Binding-site contacts:
Ligand atom C1 contacts residue TYR106 of chain 1.A at 3.7 Å (hydrophobic).
Ligand atom O10 contacts residue CYS158 of chain 1.A at 3.4 Å.
Ligand atom O10 contacts residue GLY230 of chain 1.A at 2.8 Å (h-bond).
Ligand atom N16 contacts residue SER103 of chain 1.A at 3.7 Å.
Ligand atom N13 contacts residue ASP102 of chain 1.A at 2.9 Å (salt-bridge).
Ligand atom C1 contacts residue GLY261 of chain 1.A at 3.6 Å.
Ligand atom C14 contacts residue TYR106 of chain 1.A at 3.5 Å (hydrophobic).
Ligand atom N2 contacts residue ALA232 of chain 1.A at 3.6 Å.
Ligand atom C12 contacts residue MET260 of chain 1.A at 3.6 Å (hydrophobic).
Ligand atom N13 contacts residue TYR106 of chain 1.A at 3.5 Å.
Ligand atom C9 contacts residue CYS158 of chain 1.A at 3.6 Å (hydrophobic).
Ligand atom O10 contacts residue GLY229 of chain 1.A at 3.3 Å.
Ligand atom N16 contacts residue ASP156 of chain 1.A at 2.8 Å (salt-bridge).
Ligand atom C1 contacts residue ALA232 of chain 1.A at 3.7 Å (hydrophobic).
Ligand atom O10 contacts residue GLN203 of chain 1.A at 3.0 Å (h-bond).
Ligand atom C1 contacts residue MET260 of chain 1.A at 3.6 Å (hydrophobic).
Ligand atom N16 contacts residue ILE201 of chain 1.A at 3.6 Å.
Ligand atom C15 contacts residue TYR106 of chain 1.A at 3.6 Å (hydrophobic).
Ligand atom C3 contacts residue LEU231 of chain 1.A at 3.7 Å (hydrophobic).
Ligand atom N2 contacts residue TYR106 of chain 1.A at 3.7 Å.
Ligand atom C14 contacts residue ASP102 of chain 1.A at 3.7 Å.
Ligand atom C3 contacts residue TYR106 of chain 1.A at 3.4 Å (hydrophobic).
Ligand atom N5 contacts residue TYR106 of chain 1.A at 3.8 Å.
Ligand atom N6 contacts residue ALA232 of chain 1.A at 2.9 Å (h-bond).
Ligand atom C7 contacts residue CYS158 of chain 1.A at 3.6 Å (hydrophobic).
Ligand atom N2 contacts residue LEU231 of chain 1.A at 2.8 Å (h-bond).
Ligand atom C3 contacts residue MET260 of chain 1.A at 3.8 Å (hydrophobic).
Ligand atom C15 contacts residue ASP102 of chain 1.A at 3.7 Å.
Ligand atom C12 contacts residue ASP156 of chain 1.A at 3.5 Å.
Ligand atom N6 contacts residue GLY261 of chain 1.A at 3.7 Å.
Ligand atom N16 contacts residue ASP102 of chain 1.A at 2.8 Å (salt-bridge).
Ligand atom N5 contacts residue GLY261 of chain 1.A at 3.6 Å.
Ligand atom C7 contacts residue TYR106 of chain 1.A at 3.8 Å (hydrophobic).
Ligand atom N2 contacts residue MET260 of chain 1.A at 3.5 Å (h-bond).
Ligand atom C12 contacts residue ASP102 of chain 1.A at 3.5 Å.
Ligand atom N11 contacts residue ASP156 of chain 1.A at 2.7 Å (salt-bridge).
Ligand atom O10 contacts residue ASP156 of chain 1.A at 3.5 Å (salt-bridge).
Ligand atom C4 contacts residue TYR106 of chain 1.A at 3.4 Å (hydrophobic).
Ligand atom N13 contacts residue MET260 of chain 1.A at 3.3 Å.
Ligand atom C9 contacts residue ASP156 of chain 1.A at 3.6 Å.

This protein binds this small molecule.
Small molecule (SMILES): Nc1nc2cc3nc(N)[nH]c3cc2c(=O)[nH]1

Sequence of chain 1.A:
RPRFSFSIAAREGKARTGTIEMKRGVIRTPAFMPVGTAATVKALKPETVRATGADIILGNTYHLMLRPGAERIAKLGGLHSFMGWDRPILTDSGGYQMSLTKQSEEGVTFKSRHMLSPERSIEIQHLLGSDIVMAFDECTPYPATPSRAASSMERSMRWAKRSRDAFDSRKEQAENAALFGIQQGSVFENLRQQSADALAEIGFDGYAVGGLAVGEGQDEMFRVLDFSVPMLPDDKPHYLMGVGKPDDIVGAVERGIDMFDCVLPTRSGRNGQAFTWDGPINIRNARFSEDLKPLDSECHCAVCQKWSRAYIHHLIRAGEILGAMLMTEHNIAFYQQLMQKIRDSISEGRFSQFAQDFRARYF